A protein and the small-molecule ligand that binds it are described below.
Small molecule (SMILES): Nc1nc2cc[nH]c2c(=O)[nH]1

Sequence of chain 1.E:
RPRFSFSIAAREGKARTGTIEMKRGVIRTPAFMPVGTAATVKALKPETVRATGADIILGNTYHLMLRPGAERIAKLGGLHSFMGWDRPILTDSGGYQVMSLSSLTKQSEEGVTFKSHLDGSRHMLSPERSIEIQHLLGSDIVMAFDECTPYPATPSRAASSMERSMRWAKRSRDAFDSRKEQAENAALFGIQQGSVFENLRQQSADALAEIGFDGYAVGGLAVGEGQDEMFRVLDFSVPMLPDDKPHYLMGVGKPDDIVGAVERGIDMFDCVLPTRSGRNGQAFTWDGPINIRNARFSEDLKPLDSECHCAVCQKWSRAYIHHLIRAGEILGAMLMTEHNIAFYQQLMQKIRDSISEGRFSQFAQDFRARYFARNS

Binding-site contacts:
Ligand atom N3 contacts residue ASP102 of chain 1.E at 3.5 Å (salt-bridge).
Ligand atom N7 contacts residue MET260 of chain 1.E at 3.8 Å.
Ligand atom C2 contacts residue TYR106 of chain 1.E at 3.9 Å (hydrophobic).
Ligand atom N3 contacts residue TYR106 of chain 1.E at 3.7 Å.
Ligand atom N2 contacts residue ILE201 of chain 1.E at 4.2 Å.
Ligand atom N3 contacts residue MET260 of chain 1.E at 3.8 Å.
Ligand atom N2 contacts residue TYR106 of chain 1.E at 3.6 Å (h-bond).
Ligand atom N2 contacts residue SER103 of chain 1.E at 4.1 Å.
Ligand atom N1 contacts residue MET260 of chain 1.E at 4.0 Å.
Ligand atom C5 contacts residue CYS158 of chain 1.E at 4.0 Å (hydrophobic).
Ligand atom O6 contacts residue GLY230 of chain 1.E at 2.9 Å (h-bond).
Ligand atom C8 contacts residue GLY261 of chain 1.E at 3.6 Å.
Ligand atom N1 contacts residue CYS158 of chain 1.E at 4.0 Å.
Ligand atom C8 contacts residue MET260 of chain 1.E at 3.3 Å (hydrophobic).
Ligand atom C5 contacts residue MET260 of chain 1.E at 3.9 Å (hydrophobic).
Ligand atom C9 contacts residue TYR106 of chain 1.E at 4.1 Å (hydrophobic).
Ligand atom N1 contacts residue ASP156 of chain 1.E at 3.1 Å (salt-bridge).
Ligand atom C9 contacts residue GLY261 of chain 1.E at 3.7 Å.
Ligand atom C2 contacts residue GLY105 of chain 1.E at 4.2 Å.
Ligand atom O6 contacts residue CYS158 of chain 1.E at 3.0 Å (h-bond).
Ligand atom C5 contacts residue TYR106 of chain 1.E at 4.2 Å (hydrophobic).
Ligand atom C6 contacts residue MET260 of chain 1.E at 4.2 Å (hydrophobic).
Ligand atom C6 contacts residue GLY230 of chain 1.E at 3.9 Å.
Ligand atom O6 contacts residue GLY229 of chain 1.E at 3.8 Å.
Ligand atom N2 contacts residue ASP102 of chain 1.E at 2.4 Å (salt-bridge).
Ligand atom C2 contacts residue ASP156 of chain 1.E at 4.0 Å.
Ligand atom N2 contacts residue ASP156 of chain 1.E at 3.4 Å (salt-bridge).
Ligand atom N7 contacts residue GLY230 of chain 1.E at 4.0 Å.
Ligand atom C6 contacts residue ASP156 of chain 1.E at 3.8 Å.
Ligand atom N7 contacts residue CYS158 of chain 1.E at 4.0 Å.
Ligand atom N2 contacts residue MET260 of chain 1.E at 4.2 Å.
Ligand atom N2 contacts residue GLY105 of chain 1.E at 3.8 Å.
Ligand atom C4 contacts residue TYR106 of chain 1.E at 4.0 Å (hydrophobic).
Ligand atom C6 contacts residue CYS158 of chain 1.E at 3.6 Å (hydrophobic).
Ligand atom C4 contacts residue MET260 of chain 1.E at 3.6 Å (hydrophobic).
Ligand atom C2 contacts residue MET260 of chain 1.E at 3.8 Å (hydrophobic).
Ligand atom O6 contacts residue ASP156 of chain 1.E at 3.7 Å.
Ligand atom C2 contacts residue ASP102 of chain 1.E at 3.3 Å.
Ligand atom O6 contacts residue GLN203 of chain 1.E at 3.9 Å.
Ligand atom C9 contacts residue MET260 of chain 1.E at 3.4 Å (hydrophobic).